Binding-site contacts:
Ligand atom C13 contacts residue LEU506 of chain 1.I at 3.1 Å (hydrophobic).
Ligand atom C02 contacts residue THR668 of chain 1.I at 4.0 Å.
Ligand atom C04 contacts residue GLY503 of chain 1.I at 3.9 Å.
Ligand atom N31 contacts residue ALA665 of chain 1.I at 3.2 Å (h-bond).
Ligand atom N30 contacts residue LEU506 of chain 1.I at 2.9 Å.
Ligand atom C02 contacts residue ALA665 of chain 1.I at 4.1 Å (hydrophobic).
Ligand atom C25 contacts residue LEU506 of chain 1.I at 4.0 Å (hydrophobic).
Ligand atom C25 contacts residue ILE459 of chain 1.I at 4.2 Å (hydrophobic).
Ligand atom O26 contacts residue ASP458 of chain 1.I at 2.9 Å (salt-bridge).
Ligand atom C09 contacts residue THR668 of chain 1.I at 3.8 Å.
Ligand atom O01 contacts residue THR668 of chain 1.I at 3.9 Å.
Ligand atom C25 contacts residue ASP458 of chain 1.I at 3.7 Å.
Ligand atom C22 contacts residue GLY503 of chain 1.I at 4.0 Å.
Ligand atom C03 contacts residue THR668 of chain 1.I at 4.1 Å.
Ligand atom N14 contacts residue LEU506 of chain 1.I at 3.3 Å.
Ligand atom C17 contacts residue ILE459 of chain 1.I at 3.2 Å (hydrophobic).
Ligand atom C23 contacts residue LEU506 of chain 1.I at 3.2 Å (hydrophobic).
Ligand atom N12 contacts residue LEU506 of chain 1.I at 4.0 Å.
Ligand atom C22 contacts residue LEU506 of chain 1.I at 3.8 Å (hydrophobic).
Ligand atom C02 contacts residue GLY664 of chain 1.I at 4.1 Å.
Ligand atom C18 contacts residue ILE459 of chain 1.I at 3.9 Å (hydrophobic).
Ligand atom C24 contacts residue LEU506 of chain 1.I at 3.1 Å (hydrophobic).
Ligand atom C06 contacts residue LEU506 of chain 1.I at 4.0 Å (hydrophobic).
Ligand atom C21 contacts residue CYS502 of chain 1.I at 3.8 Å (hydrophobic).
Ligand atom O26 contacts residue ARG642 of chain 1.I at 4.2 Å.
Ligand atom C28 contacts residue VAL454 of chain 1.I at 3.8 Å (hydrophobic).
Ligand atom C19 contacts residue ILE636 of chain 1.I at 4.1 Å (hydrophobic).
Ligand atom C08 contacts residue THR668 of chain 1.I at 4.0 Å.
Ligand atom C28 contacts residue LEU506 of chain 1.I at 3.6 Å (hydrophobic).
Ligand atom C27 contacts residue VAL454 of chain 1.I at 2.8 Å (hydrophobic).
Ligand atom N31 contacts residue GLY501 of chain 1.I at 3.7 Å.
Ligand atom C27 contacts residue ASP458 of chain 1.I at 3.5 Å.
Ligand atom C25 contacts residue VAL454 of chain 1.I at 3.9 Å (hydrophobic).
Ligand atom C29 contacts residue LEU506 of chain 1.I at 2.8 Å (hydrophobic).
Ligand atom C15 contacts residue LEU506 of chain 1.I at 3.3 Å (hydrophobic).
Ligand atom C04 contacts residue GLY501 of chain 1.I at 4.0 Å.
Ligand atom N31 contacts residue GLY664 of chain 1.I at 3.5 Å.
Ligand atom C05 contacts residue GLY503 of chain 1.I at 3.5 Å.
Ligand atom O26 contacts residue VAL454 of chain 1.I at 3.4 Å.
Ligand atom N16 contacts residue ILE636 of chain 1.I at 4.1 Å.

A small-molecule ligand and the protein it binds are described below.
Small molecule (SMILES): Cc1cc2c(C(N)=O)cccc2n1-c1nc2c(c(NCc3ccccc3)n1)COCC2

Sequence of chain 1.I:
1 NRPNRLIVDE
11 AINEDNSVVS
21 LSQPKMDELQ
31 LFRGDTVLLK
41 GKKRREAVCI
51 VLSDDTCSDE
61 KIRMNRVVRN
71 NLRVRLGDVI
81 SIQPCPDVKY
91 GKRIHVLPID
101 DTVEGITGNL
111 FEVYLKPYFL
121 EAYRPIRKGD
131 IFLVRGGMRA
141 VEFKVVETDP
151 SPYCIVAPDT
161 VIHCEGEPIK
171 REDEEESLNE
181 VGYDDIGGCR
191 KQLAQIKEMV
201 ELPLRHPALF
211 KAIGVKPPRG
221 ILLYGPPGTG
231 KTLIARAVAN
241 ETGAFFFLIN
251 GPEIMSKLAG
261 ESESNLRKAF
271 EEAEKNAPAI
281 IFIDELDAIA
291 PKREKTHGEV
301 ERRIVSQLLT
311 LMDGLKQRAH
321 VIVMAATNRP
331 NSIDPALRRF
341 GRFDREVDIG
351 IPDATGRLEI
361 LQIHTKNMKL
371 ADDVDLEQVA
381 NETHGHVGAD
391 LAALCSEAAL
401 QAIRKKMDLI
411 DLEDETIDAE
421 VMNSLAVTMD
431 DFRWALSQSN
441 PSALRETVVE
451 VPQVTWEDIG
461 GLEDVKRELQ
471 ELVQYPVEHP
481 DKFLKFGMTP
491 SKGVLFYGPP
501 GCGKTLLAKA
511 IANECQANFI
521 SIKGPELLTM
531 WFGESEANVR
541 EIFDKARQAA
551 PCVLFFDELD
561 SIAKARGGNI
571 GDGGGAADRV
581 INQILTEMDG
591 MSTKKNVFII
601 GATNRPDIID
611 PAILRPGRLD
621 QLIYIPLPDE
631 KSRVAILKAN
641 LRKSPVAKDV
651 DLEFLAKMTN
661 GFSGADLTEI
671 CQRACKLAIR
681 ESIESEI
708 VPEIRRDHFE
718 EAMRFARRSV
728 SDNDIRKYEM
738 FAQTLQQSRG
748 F